Binding-site contacts:
Ligand atom O contacts residue VAL95 of chain 1.B at 3.8 Å.
Ligand atom N contacts residue ASN99 of chain 1.B at 3.4 Å (h-bond).
Ligand atom C contacts residue ASN99 of chain 1.B at 3.7 Å.
Ligand atom CD1 contacts residue ILE75 of chain 1.B at 3.5 Å (hydrophobic).
Ligand atom CB contacts residue TYR91 of chain 1.B at 3.5 Å (hydrophobic).
Ligand atom CB contacts residue GLY94 of chain 1.B at 3.4 Å.
Ligand atom CZ contacts residue TYR79 of chain 1.B at 4.0 Å (hydrophobic).
Ligand atom CD1 contacts residue VAL101 of chain 1.B at 3.3 Å (hydrophobic).
Ligand atom CE2 contacts residue TYR79 of chain 1.B at 3.7 Å (hydrophobic).
Ligand atom CA contacts residue GLY94 of chain 1.B at 3.9 Å.
Ligand atom CE2 contacts residue VAL95 of chain 1.B at 3.9 Å (hydrophobic).
Ligand atom CG contacts residue TYR91 of chain 1.B at 3.4 Å (hydrophobic).
Ligand atom CG contacts residue LYS96 of chain 1.B at 3.8 Å.
Ligand atom CB contacts residue ASN98 of chain 1.B at 3.1 Å.
Ligand atom CA contacts residue TYR79 of chain 1.B at 3.9 Å (hydrophobic).
Ligand atom C contacts residue ASN99 of chain 1.B at 3.9 Å.
Ligand atom CE2 contacts residue TYR121 of chain 1.B at 3.5 Å (hydrophobic).
Ligand atom O contacts residue LYS96 of chain 1.B at 3.1 Å (salt-bridge).
Ligand atom CB contacts residue TYR79 of chain 1.B at 3.4 Å (hydrophobic).
Ligand atom OD2 contacts residue ASN98 of chain 1.B at 3.6 Å (h-bond).
Ligand atom OH contacts residue TYR79 of chain 1.B at 3.8 Å.
Ligand atom O contacts residue ASN99 of chain 1.B at 2.9 Å (h-bond).
Ligand atom CA contacts residue ASN99 of chain 1.B at 3.9 Å.
Ligand atom O contacts residue ASN99 of chain 1.B at 3.5 Å (h-bond).
Ligand atom OD1 contacts residue LYS96 of chain 1.B at 3.4 Å (salt-bridge).
Ligand atom CG contacts residue ASN98 of chain 1.B at 3.8 Å.
Ligand atom CD2 contacts residue VAL95 of chain 1.B at 3.6 Å (hydrophobic).
Ligand atom CD2 contacts residue GLY94 of chain 1.B at 3.1 Å.
Ligand atom C contacts residue ASN99 of chain 1.B at 3.5 Å.
Ligand atom N contacts residue ASN99 of chain 1.B at 3.8 Å.
Ligand atom OD1 contacts residue ASN99 of chain 1.B at 3.8 Å.
Ligand atom O contacts residue TYR79 of chain 1.B at 2.7 Å (h-bond).
Ligand atom C contacts residue TYR79 of chain 1.B at 3.6 Å (hydrophobic).
Ligand atom CD2 contacts residue TYR91 of chain 1.B at 3.5 Å (hydrophobic).
Ligand atom CG contacts residue GLY94 of chain 1.B at 3.7 Å.
Ligand atom CG contacts residue TYR79 of chain 1.B at 3.9 Å (hydrophobic).
Ligand atom CD1 contacts residue TYR79 of chain 1.B at 3.7 Å (hydrophobic).
Ligand atom OH contacts residue ASN82 of chain 1.B at 3.3 Å (h-bond).
Ligand atom CG2 contacts residue TYR91 of chain 1.B at 3.8 Å (hydrophobic).
Ligand atom O contacts residue ASN99 of chain 1.B at 3.2 Å (h-bond).

A small-molecule ligand and the protein it binds are described below.
Small molecule (SMILES): CC(C)C[C@H](NC(=O)[C@H](CC(=O)O)NC(=O)[C@@H](NC(=O)[C@@H](N)CC(=O)O)C(C)C)C(=O)N[C@@H](Cc1ccc(O)cc1)C(=O)N[C@H](C(=O)N[C@H](C=O)CC(=O)O)[C@@H](C)O

Sequence of chain 1.B:
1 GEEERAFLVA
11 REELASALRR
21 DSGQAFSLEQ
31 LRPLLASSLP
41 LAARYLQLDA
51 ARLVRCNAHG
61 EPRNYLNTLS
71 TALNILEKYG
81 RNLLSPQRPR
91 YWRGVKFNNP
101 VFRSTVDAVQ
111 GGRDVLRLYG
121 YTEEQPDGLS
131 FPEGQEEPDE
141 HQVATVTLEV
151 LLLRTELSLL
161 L